Sequence of chain 1.F:
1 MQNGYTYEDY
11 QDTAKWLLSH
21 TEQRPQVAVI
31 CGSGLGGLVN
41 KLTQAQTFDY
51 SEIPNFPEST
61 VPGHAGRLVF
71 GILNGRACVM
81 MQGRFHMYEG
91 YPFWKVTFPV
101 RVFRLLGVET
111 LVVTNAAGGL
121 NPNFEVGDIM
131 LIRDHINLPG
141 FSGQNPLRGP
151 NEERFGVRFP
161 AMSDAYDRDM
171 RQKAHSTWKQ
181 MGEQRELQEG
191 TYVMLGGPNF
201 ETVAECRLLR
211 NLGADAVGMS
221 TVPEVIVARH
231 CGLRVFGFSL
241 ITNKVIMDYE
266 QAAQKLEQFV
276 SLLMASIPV

Sequence of chain 1.D:
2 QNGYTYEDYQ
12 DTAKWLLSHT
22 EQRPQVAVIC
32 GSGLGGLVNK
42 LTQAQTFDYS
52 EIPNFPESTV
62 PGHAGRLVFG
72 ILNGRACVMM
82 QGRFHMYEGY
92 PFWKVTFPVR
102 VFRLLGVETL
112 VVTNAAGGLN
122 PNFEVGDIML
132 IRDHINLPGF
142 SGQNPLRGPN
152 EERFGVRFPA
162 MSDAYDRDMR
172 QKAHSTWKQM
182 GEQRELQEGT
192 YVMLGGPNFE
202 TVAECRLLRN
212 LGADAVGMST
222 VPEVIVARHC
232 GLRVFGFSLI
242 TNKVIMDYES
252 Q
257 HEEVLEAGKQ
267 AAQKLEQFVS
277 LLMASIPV

Binding-site contacts:
Ligand atom N1 contacts residue VAL217 of chain 1.F at 3.8 Å.
Ligand atom C4 contacts residue PHE200 of chain 1.F at 3.8 Å (hydrophobic).
Ligand atom O2P contacts residue SER33 of chain 1.F at 2.9 Å (h-bond).
Ligand atom N3 contacts residue MET219 of chain 1.F at 3.5 Å.
Ligand atom O2P contacts residue ASN115 of chain 1.F at 3.3 Å.
Ligand atom N3 contacts residue VAL217 of chain 1.F at 3.7 Å.
Ligand atom C8 contacts residue ALA116 of chain 1.F at 3.6 Å (hydrophobic).
Ligand atom C5 contacts residue GLY118 of chain 1.F at 3.7 Å.
Ligand atom N2 contacts residue MET219 of chain 1.F at 3.4 Å.
Ligand atom N7 contacts residue PHE200 of chain 1.F at 3.6 Å.
Ligand atom C12 contacts residue PHE159 of chain 1.D at 3.9 Å (hydrophobic).
Ligand atom C4 contacts residue VAL217 of chain 1.F at 3.6 Å (hydrophobic).
Ligand atom O2P contacts residue GLY32 of chain 1.F at 3.3 Å.
Ligand atom N3 contacts residue GLY218 of chain 1.F at 3.5 Å.
Ligand atom O3P contacts residue ASN115 of chain 1.F at 3.6 Å.
Ligand atom O3P contacts residue SER220 of chain 1.F at 2.7 Å (h-bond).
Ligand atom N7 contacts residue GLY118 of chain 1.F at 3.6 Å (h-bond).
Ligand atom C5 contacts residue PHE200 of chain 1.F at 3.4 Å (hydrophobic).
Ligand atom C2 contacts residue MET219 of chain 1.F at 3.6 Å (hydrophobic).
Ligand atom O2P contacts residue ALA116 of chain 1.F at 3.2 Å (h-bond).
Ligand atom N2 contacts residue VAL217 of chain 1.F at 3.7 Å.
Ligand atom N2 contacts residue GLU201 of chain 1.F at 2.6 Å (salt-bridge).
Ligand atom P contacts residue SER33 of chain 1.F at 3.9 Å.
Ligand atom N2 contacts residue LEU195 of chain 1.F at 3.2 Å.
Ligand atom N7 contacts residue ASN243 of chain 1.F at 3.0 Å (h-bond).
Ligand atom C8 contacts residue ALA117 of chain 1.F at 3.8 Å (hydrophobic).
Ligand atom C14 contacts residue ALA116 of chain 1.F at 3.4 Å (hydrophobic).
Ligand atom O1P contacts residue SER33 of chain 1.F at 3.9 Å.
Ligand atom C6 contacts residue GLU201 of chain 1.F at 3.9 Å.
Ligand atom N6 contacts residue PHE200 of chain 1.F at 3.4 Å.
Ligand atom C14 contacts residue SER33 of chain 1.F at 3.6 Å.
Ligand atom C6 contacts residue PHE200 of chain 1.F at 3.5 Å (hydrophobic).
Ligand atom N1 contacts residue GLU201 of chain 1.F at 2.9 Å (salt-bridge).
Ligand atom C10 contacts residue ALA116 of chain 1.F at 3.2 Å (hydrophobic).
Ligand atom N6 contacts residue ASN243 of chain 1.F at 3.0 Å (h-bond).
Ligand atom N9 contacts residue ALA116 of chain 1.F at 3.6 Å (h-bond).
Ligand atom O1P contacts residue HIS86 of chain 1.F at 2.8 Å.
Ligand atom N7 contacts residue ALA117 of chain 1.F at 3.7 Å.
Ligand atom C2 contacts residue GLU201 of chain 1.F at 3.6 Å.
Ligand atom N6 contacts residue GLY118 of chain 1.F at 3.7 Å.

The protein below binds the small molecule below.
Small molecule (SMILES): C[C@@H](Cn1cnc2c(N)nc(N)nc21)OCP(=O)([O-])[O-]